Binding-site contacts:
Ligand atom O7 contacts residue MET106 of chain 1.U at 4.2 Å.
Ligand atom C1 contacts residue VAL289 of chain 1.I at 4.2 Å (hydrophobic).
Ligand atom O4 contacts residue LYS291 of chain 1.I at 3.6 Å (salt-bridge).
Ligand atom C7 contacts residue ASN277 of chain 1.I at 3.8 Å.
Ligand atom O4 contacts residue TYR54 of chain 1.U at 4.1 Å.
Ligand atom C1 contacts residue GLY104 of chain 1.U at 4.2 Å.
Ligand atom O6 contacts residue MET106 of chain 1.U at 4.2 Å.
Ligand atom C2 contacts residue VAL289 of chain 1.I at 4.4 Å (hydrophobic).
Ligand atom C1 contacts residue ASN277 of chain 1.I at 1.4 Å.
Ligand atom C8 contacts residue ASP55 of chain 1.U at 3.1 Å.
Ligand atom O2 contacts residue ASP55 of chain 1.U at 4.3 Å.
Ligand atom O4 contacts residue GLN57 of chain 1.U at 3.8 Å.
Ligand atom O3 contacts residue TYR54 of chain 1.U at 4.5 Å.
Ligand atom C5 contacts residue ASN277 of chain 1.I at 3.7 Å.
Ligand atom C6 contacts residue ARG103 of chain 1.U at 4.3 Å.
Ligand atom O5 contacts residue ASN277 of chain 1.I at 2.4 Å (h-bond).
Ligand atom O6 contacts residue GLY104 of chain 1.U at 3.6 Å (h-bond).
Ligand atom O2 contacts residue GLN57 of chain 1.U at 3.8 Å.
Ligand atom C7 contacts residue ASP55 of chain 1.U at 3.5 Å.
Ligand atom C2 contacts residue ASN277 of chain 1.I at 2.4 Å.
Ligand atom O3 contacts residue LYS291 of chain 1.I at 3.5 Å (salt-bridge).
Ligand atom O7 contacts residue ASP55 of chain 1.U at 3.1 Å (salt-bridge).
Ligand atom C5 contacts residue GLN57 of chain 1.U at 3.8 Å.
Ligand atom O7 contacts residue ASN277 of chain 1.I at 4.0 Å.
Ligand atom O6 contacts residue ARG103 of chain 1.U at 3.0 Å (salt-bridge).
Ligand atom C4 contacts residue LYS291 of chain 1.I at 4.5 Å.
Ligand atom O5 contacts residue GLY104 of chain 1.U at 3.4 Å (h-bond).
Ligand atom C4 contacts residue ASN277 of chain 1.I at 4.2 Å.
Ligand atom C6 contacts residue GLY104 of chain 1.U at 4.2 Å.
Ligand atom C3 contacts residue LYS291 of chain 1.I at 4.4 Å.
Ligand atom C6 contacts residue GLN57 of chain 1.U at 4.3 Å.
Ligand atom C3 contacts residue ASN277 of chain 1.I at 3.8 Å.
Ligand atom N2 contacts residue VAL289 of chain 1.I at 3.7 Å.
Ligand atom C4 contacts residue GLN57 of chain 1.U at 4.3 Å.
Ligand atom N2 contacts residue ASN277 of chain 1.I at 2.8 Å (h-bond).
Ligand atom O2 contacts residue GLY56 of chain 1.U at 4.2 Å.

Sequence of chain 1.I:
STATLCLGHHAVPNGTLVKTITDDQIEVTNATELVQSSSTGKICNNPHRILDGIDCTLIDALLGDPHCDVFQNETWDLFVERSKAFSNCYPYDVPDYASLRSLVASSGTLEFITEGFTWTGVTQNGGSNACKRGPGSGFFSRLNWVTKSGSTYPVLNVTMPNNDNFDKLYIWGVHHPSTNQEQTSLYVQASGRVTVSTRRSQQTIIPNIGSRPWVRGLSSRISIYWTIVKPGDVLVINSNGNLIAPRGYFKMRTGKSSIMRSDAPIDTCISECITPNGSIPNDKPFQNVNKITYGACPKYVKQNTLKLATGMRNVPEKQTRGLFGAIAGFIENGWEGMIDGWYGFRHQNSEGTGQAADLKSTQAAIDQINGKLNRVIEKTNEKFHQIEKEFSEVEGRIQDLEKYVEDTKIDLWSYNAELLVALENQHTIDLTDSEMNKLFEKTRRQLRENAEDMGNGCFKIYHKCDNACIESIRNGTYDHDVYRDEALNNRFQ

A protein and the small-molecule ligand that binds it are described below.
Small molecule (SMILES): CC(=O)N[C@H]1[C@H](O[C@H]2[C@H](O)[C@@H](NC(C)=O)CO[C@@H]2CO)O[C@H](CO)[C@@H](O[C@@H]2O[C@H](CO[C@H]3O[C@H](CO[C@H]4O[C@H](CO)[C@@H](O)[C@H](O)[C@@H]4O)[C@@H](O)[C@H](O[C@H]4O[C@H](CO)[C@@H](O)[C@H](O)[C@@H]4O)[C@@H]3O)[C@@H](O)[C@H](O[C@H]3O[C@H](CO)[C@@H](O)[C@H](O)[C@@H]3O)[C@@H]2O)[C@@H]1O

Sequence of chain 1.U:
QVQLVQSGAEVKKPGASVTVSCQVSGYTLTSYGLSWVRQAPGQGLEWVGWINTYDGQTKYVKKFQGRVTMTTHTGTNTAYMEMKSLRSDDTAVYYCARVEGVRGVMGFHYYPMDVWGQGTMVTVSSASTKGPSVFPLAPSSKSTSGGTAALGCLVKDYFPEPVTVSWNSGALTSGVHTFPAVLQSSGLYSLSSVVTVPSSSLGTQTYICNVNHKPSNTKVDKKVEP